Binding-site contacts:
Ligand atom C contacts residue THR153 of chain 1.B at 4.0 Å.
Ligand atom CD1 contacts residue ALA306 of chain 1.B at 4.0 Å (hydrophobic).
Ligand atom CH2 contacts residue ARG74 of chain 1.B at 4.0 Å.
Ligand atom N contacts residue SER178 of chain 1.B at 3.0 Å (h-bond).
Ligand atom CE2 contacts residue ALA306 of chain 1.B at 3.9 Å (hydrophobic).
Ligand atom NE1 contacts residue GLU305 of chain 1.B at 2.9 Å (salt-bridge).
Ligand atom CE3 contacts residue THR153 of chain 1.B at 3.6 Å.
Ligand atom N contacts residue ALA176 of chain 1.B at 2.4 Å (h-bond).
Ligand atom O1 contacts residue TYR226 of chain 1.B at 3.7 Å.
Ligand atom O1 contacts residue SER155 of chain 1.B at 3.5 Å (h-bond).
Ligand atom OXT contacts residue SER178 of chain 1.B at 3.4 Å (h-bond).
Ligand atom CD2 contacts residue THR153 of chain 1.B at 4.1 Å.
Ligand atom CH2 contacts residue TRP78 of chain 1.B at 4.0 Å (hydrophobic).
Ligand atom CB contacts residue ALA176 of chain 1.B at 3.6 Å (hydrophobic).
Ligand atom C contacts residue ALA176 of chain 1.B at 3.8 Å (hydrophobic).
Ligand atom C9 contacts residue SER178 of chain 1.B at 3.3 Å.
Ligand atom OXT contacts residue SER177 of chain 1.B at 3.8 Å.
Ligand atom CG contacts residue ALA176 of chain 1.B at 3.8 Å (hydrophobic).
Ligand atom CB contacts residue THR153 of chain 1.B at 3.9 Å.
Ligand atom C contacts residue SER155 of chain 1.B at 3.3 Å.
Ligand atom O1 contacts residue THR153 of chain 1.B at 4.1 Å.
Ligand atom O1 contacts residue GLY154 of chain 1.B at 3.8 Å.
Ligand atom C9 contacts residue GLU305 of chain 1.B at 3.5 Å.
Ligand atom CG contacts residue ALA306 of chain 1.B at 4.1 Å (hydrophobic).
Ligand atom C9 contacts residue ALA176 of chain 1.B at 3.2 Å (hydrophobic).
Ligand atom NE1 contacts residue ALA306 of chain 1.B at 3.8 Å.
Ligand atom CA contacts residue ALA176 of chain 1.B at 3.4 Å (hydrophobic).
Ligand atom CZ2 contacts residue ALA306 of chain 1.B at 3.9 Å (hydrophobic).
Ligand atom CZ2 contacts residue ARG74 of chain 1.B at 3.9 Å.
Ligand atom CA contacts residue TYR226 of chain 1.B at 3.9 Å (hydrophobic).
Ligand atom CZ3 contacts residue TRP78 of chain 1.B at 4.1 Å (hydrophobic).
Ligand atom CE2 contacts residue GLU305 of chain 1.B at 4.1 Å.
Ligand atom OXT contacts residue SER155 of chain 1.B at 2.5 Å (h-bond).
Ligand atom CD1 contacts residue ALA176 of chain 1.B at 3.6 Å (hydrophobic).
Ligand atom OXT contacts residue ALA176 of chain 1.B at 3.7 Å.
Ligand atom OXT contacts residue TYR226 of chain 1.B at 3.4 Å.
Ligand atom N contacts residue TYR226 of chain 1.B at 4.2 Å.
Ligand atom CD1 contacts residue GLU305 of chain 1.B at 3.6 Å.
Ligand atom C contacts residue TYR226 of chain 1.B at 3.5 Å (hydrophobic).
Ligand atom CA contacts residue SER178 of chain 1.B at 4.0 Å.

This small molecule binds to this protein.
Small molecule (SMILES): O=C(O)[C@@H]1Cc2c([nH]c3ccccc23)CN1

Sequence of chain 1.B:
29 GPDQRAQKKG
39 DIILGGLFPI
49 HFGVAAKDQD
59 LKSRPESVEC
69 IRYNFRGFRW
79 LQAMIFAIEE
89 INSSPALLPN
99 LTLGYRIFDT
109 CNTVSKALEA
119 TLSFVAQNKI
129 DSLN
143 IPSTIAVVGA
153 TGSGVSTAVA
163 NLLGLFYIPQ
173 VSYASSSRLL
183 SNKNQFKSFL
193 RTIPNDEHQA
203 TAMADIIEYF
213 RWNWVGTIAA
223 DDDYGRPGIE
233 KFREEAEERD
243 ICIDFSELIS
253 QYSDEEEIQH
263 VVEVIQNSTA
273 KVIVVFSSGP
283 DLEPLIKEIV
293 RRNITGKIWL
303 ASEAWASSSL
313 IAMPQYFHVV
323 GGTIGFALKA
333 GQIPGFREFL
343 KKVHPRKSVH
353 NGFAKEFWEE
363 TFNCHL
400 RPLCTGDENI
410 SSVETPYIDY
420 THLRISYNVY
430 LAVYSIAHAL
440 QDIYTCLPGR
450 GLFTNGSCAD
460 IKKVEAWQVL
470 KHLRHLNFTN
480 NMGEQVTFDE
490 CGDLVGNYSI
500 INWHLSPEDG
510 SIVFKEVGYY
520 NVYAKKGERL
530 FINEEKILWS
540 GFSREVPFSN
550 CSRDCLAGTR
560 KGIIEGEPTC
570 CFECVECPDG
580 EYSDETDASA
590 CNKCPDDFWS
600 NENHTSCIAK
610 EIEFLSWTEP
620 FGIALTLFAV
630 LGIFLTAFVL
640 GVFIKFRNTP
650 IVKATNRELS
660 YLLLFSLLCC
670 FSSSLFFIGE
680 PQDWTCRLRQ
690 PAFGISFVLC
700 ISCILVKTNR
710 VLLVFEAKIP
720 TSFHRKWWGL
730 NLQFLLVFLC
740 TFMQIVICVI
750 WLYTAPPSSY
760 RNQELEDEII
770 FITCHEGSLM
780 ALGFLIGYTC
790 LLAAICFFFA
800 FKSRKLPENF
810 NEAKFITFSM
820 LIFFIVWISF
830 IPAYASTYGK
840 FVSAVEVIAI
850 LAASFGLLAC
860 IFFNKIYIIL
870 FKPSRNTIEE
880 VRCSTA